This protein binds this small molecule.
Small molecule (SMILES): CC(=O)N[C@H]1[C@H](O[C@H]2[C@H](O)[C@@H](NC(C)=O)CO[C@@H]2CO)O[C@H](CO)[C@@H](O)[C@@H]1O

Sequence of chain 4.A:
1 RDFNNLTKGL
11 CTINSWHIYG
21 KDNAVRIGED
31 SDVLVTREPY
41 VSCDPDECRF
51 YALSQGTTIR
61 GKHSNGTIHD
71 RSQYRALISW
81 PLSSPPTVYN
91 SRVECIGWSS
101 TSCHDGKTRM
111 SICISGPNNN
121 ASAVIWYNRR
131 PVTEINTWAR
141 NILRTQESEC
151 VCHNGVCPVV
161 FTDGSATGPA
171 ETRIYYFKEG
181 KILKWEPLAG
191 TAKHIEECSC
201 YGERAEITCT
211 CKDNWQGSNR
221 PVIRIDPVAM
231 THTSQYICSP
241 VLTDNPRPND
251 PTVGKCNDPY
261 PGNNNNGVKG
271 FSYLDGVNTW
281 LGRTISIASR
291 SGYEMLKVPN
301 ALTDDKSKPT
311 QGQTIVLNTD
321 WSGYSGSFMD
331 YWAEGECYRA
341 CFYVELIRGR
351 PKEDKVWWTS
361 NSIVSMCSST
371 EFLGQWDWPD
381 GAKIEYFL

Binding-site contacts:
Ligand atom C4 contacts residue ASN5 of chain 4.A at 4.2 Å.
Ligand atom C5 contacts residue ASN5 of chain 4.A at 3.6 Å.
Ligand atom C8 contacts residue ASP2 of chain 4.A at 3.6 Å.
Ligand atom C8 contacts residue ASN154 of chain 4.A at 4.0 Å.
Ligand atom C1 contacts residue ASN154 of chain 4.A at 4.0 Å.
Ligand atom C3 contacts residue ASN5 of chain 4.A at 3.8 Å.
Ligand atom O6 contacts residue ASP2 of chain 4.A at 2.8 Å (salt-bridge).
Ligand atom C2 contacts residue PHE3 of chain 4.A at 3.7 Å (hydrophobic).
Ligand atom C5 contacts residue ASP2 of chain 4.A at 4.2 Å.
Ligand atom O3 contacts residue ASP2 of chain 4.A at 2.7 Å (salt-bridge).
Ligand atom C7 contacts residue ASP2 of chain 4.A at 3.9 Å.
Ligand atom N2 contacts residue ASN5 of chain 4.A at 2.9 Å (h-bond).
Ligand atom C6 contacts residue ASP2 of chain 4.A at 3.4 Å.
Ligand atom C1 contacts residue ASN5 of chain 4.A at 1.5 Å.
Ligand atom C5 contacts residue ASN154 of chain 4.A at 3.5 Å.
Ligand atom C7 contacts residue ASN5 of chain 4.A at 3.7 Å.
Ligand atom C8 contacts residue PHE3 of chain 4.A at 3.4 Å (hydrophobic).
Ligand atom O5 contacts residue ASN154 of chain 4.A at 3.8 Å.
Ligand atom O7 contacts residue ASN5 of chain 4.A at 4.1 Å.
Ligand atom O6 contacts residue ASN154 of chain 4.A at 3.4 Å (h-bond).
Ligand atom O5 contacts residue ASN5 of chain 4.A at 2.3 Å (h-bond).
Ligand atom C6 contacts residue ASN154 of chain 4.A at 4.4 Å.
Ligand atom C7 contacts residue PHE3 of chain 4.A at 3.5 Å (hydrophobic).
Ligand atom C3 contacts residue PHE3 of chain 4.A at 4.3 Å (hydrophobic).
Ligand atom O5 contacts residue ASP2 of chain 4.A at 3.7 Å.
Ligand atom N2 contacts residue ASP2 of chain 4.A at 3.8 Å.
Ligand atom C2 contacts residue ASN5 of chain 4.A at 2.5 Å.
Ligand atom N2 contacts residue PHE3 of chain 4.A at 2.7 Å (h-bond).
Ligand atom C1 contacts residue PHE3 of chain 4.A at 3.6 Å (hydrophobic).
Ligand atom C3 contacts residue ASP2 of chain 4.A at 3.9 Å.